Sequence of chain 1.E:
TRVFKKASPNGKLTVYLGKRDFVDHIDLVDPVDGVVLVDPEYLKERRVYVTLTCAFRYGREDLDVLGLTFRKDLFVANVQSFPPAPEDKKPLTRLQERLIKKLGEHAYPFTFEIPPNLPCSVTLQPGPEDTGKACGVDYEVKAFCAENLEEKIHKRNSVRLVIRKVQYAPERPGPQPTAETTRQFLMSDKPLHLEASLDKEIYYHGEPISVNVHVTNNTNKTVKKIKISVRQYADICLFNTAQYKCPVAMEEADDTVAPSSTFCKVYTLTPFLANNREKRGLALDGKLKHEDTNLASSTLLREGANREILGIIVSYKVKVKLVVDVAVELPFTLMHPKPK

Binding-site contacts:
Ligand atom CD1 contacts residue ARG7 of chain 1.E at 3.6 Å.
Ligand atom O1P contacts residue ARG25 of chain 1.E at 2.5 Å (salt-bridge).
Ligand atom O2P contacts residue LYS10 of chain 1.E at 3.5 Å (salt-bridge).
Ligand atom O3P contacts residue ARG25 of chain 1.E at 3.4 Å (salt-bridge).
Ligand atom CA contacts residue LYS107 of chain 1.E at 3.8 Å.
Ligand atom N contacts residue VAL8 of chain 1.E at 2.8 Å (h-bond).
Ligand atom O contacts residue VAL8 of chain 1.E at 2.7 Å (h-bond).
Ligand atom OE1 contacts residue LYS10 of chain 1.E at 3.1 Å.
Ligand atom O contacts residue ARG7 of chain 1.E at 3.4 Å.
Ligand atom O2P contacts residue ARG67 of chain 1.G at 3.3 Å (salt-bridge).
Ligand atom CG contacts residue THR6 of chain 1.E at 3.6 Å.
Ligand atom O2P contacts residue ARG7 of chain 1.E at 2.5 Å (salt-bridge).
Ligand atom CB contacts residue ARG7 of chain 1.E at 3.8 Å.
Ligand atom O1P contacts residue SER31 of chain 1.G at 3.3 Å.
Ligand atom O contacts residue PHE9 of chain 1.E at 3.8 Å.
Ligand atom CB contacts residue VAL8 of chain 1.E at 3.8 Å (hydrophobic).
Ligand atom O2P contacts residue ARG25 of chain 1.E at 3.3 Å (salt-bridge).
Ligand atom CA contacts residue VAL8 of chain 1.E at 3.3 Å (hydrophobic).
Ligand atom O1P contacts residue ARG7 of chain 1.E at 2.6 Å (salt-bridge).
Ligand atom OG contacts residue LYS11 of chain 1.E at 3.9 Å.
Ligand atom CD1 contacts residue ARG103 of chain 1.E at 3.6 Å.
Ligand atom O3P contacts residue LYS107 of chain 1.E at 2.8 Å (salt-bridge).
Ligand atom CG2 contacts residue THR6 of chain 1.E at 3.0 Å.
Ligand atom O3P contacts residue ARG67 of chain 1.G at 2.8 Å (salt-bridge).
Ligand atom CD2 contacts residue THR6 of chain 1.E at 3.2 Å.
Ligand atom O contacts residue LYS10 of chain 1.E at 3.9 Å.
Ligand atom P contacts residue ARG7 of chain 1.E at 3.4 Å.
Ligand atom CD1 contacts residue ARG67 of chain 1.G at 3.6 Å.
Ligand atom C contacts residue THR6 of chain 1.E at 3.7 Å.
Ligand atom CB contacts residue THR6 of chain 1.E at 3.6 Å.
Ligand atom CD2 contacts residue ARG103 of chain 1.E at 3.4 Å.
Ligand atom P contacts residue ARG25 of chain 1.E at 3.5 Å.
Ligand atom O3P contacts residue SER31 of chain 1.G at 3.5 Å.
Ligand atom C contacts residue VAL8 of chain 1.E at 3.5 Å (hydrophobic).
Ligand atom CA contacts residue THR6 of chain 1.E at 3.3 Å.
Ligand atom O2P contacts residue LYS11 of chain 1.E at 3.2 Å.
Ligand atom O3P contacts residue LYS11 of chain 1.E at 3.4 Å (salt-bridge).
Ligand atom N contacts residue THR6 of chain 1.E at 3.4 Å (h-bond).
Ligand atom N contacts residue LYS10 of chain 1.E at 3.3 Å (salt-bridge).
Ligand atom CB contacts residue LYS10 of chain 1.E at 3.9 Å.

The small molecule below binds the protein below.
Small molecule (SMILES): CC[C@H](C)[C@H](NC(=O)[C@H](COP(=O)(O)O)NC(=O)[C@H](COP(=O)(O)O)NC(=O)[C@H](CCC(=O)O)NC(=O)[C@H](COP(=O)(O)O)NC(=O)[C@@H](N)CS)C(=O)N[C@H](C=O)CC(C)C

Sequence of chain 1.G:
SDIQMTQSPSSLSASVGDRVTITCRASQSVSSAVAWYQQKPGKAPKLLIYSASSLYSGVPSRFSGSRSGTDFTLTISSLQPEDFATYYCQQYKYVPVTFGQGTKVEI